This protein binds this small molecule.
Small molecule (SMILES): NC(=O)[C@@H](N)Cc1c[nH]c2ccccc12

Sequence of chain 1.A:
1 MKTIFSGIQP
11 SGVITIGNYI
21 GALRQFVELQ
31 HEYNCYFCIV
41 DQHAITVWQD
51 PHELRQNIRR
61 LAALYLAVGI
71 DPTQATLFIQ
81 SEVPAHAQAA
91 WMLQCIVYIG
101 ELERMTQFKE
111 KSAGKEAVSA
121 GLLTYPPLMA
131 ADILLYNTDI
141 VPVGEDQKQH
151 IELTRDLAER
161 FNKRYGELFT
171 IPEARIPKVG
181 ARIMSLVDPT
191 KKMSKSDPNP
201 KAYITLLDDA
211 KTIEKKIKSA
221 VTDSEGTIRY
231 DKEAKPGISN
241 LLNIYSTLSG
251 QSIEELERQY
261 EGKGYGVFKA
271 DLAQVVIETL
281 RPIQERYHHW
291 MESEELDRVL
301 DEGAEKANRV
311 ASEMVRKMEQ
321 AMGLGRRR

Binding-site contacts:
Ligand atom CE3 contacts residue GLY7 of chain 1.A at 3.5 Å.
Ligand atom NH3 contacts residue MET129 of chain 1.A at 3.3 Å (h-bond).
Ligand atom CD2 contacts residue MET129 of chain 1.A at 3.8 Å (hydrophobic).
Ligand atom CZ3 contacts residue MET129 of chain 1.A at 3.9 Å (hydrophobic).
Ligand atom CH2 contacts residue VAL141 of chain 1.A at 3.9 Å (hydrophobic).
Ligand atom O contacts residue TYR125 of chain 1.A at 2.7 Å (h-bond).
Ligand atom CZ3 contacts residue GLY7 of chain 1.A at 3.5 Å.
Ligand atom CH2 contacts residue SER6 of chain 1.A at 3.8 Å.
Ligand atom CZ2 contacts residue PHE5 of chain 1.A at 3.6 Å (hydrophobic).
Ligand atom O contacts residue GLN147 of chain 1.A at 3.3 Å (h-bond).
Ligand atom C contacts residue GLN147 of chain 1.A at 3.2 Å.
Ligand atom CH2 contacts residue ILE133 of chain 1.A at 3.6 Å (hydrophobic).
Ligand atom C contacts residue TYR125 of chain 1.A at 3.4 Å (hydrophobic).
Ligand atom CA contacts residue GLN147 of chain 1.A at 3.2 Å.
Ligand atom CB contacts residue GLY7 of chain 1.A at 3.4 Å.
Ligand atom CE3 contacts residue MET129 of chain 1.A at 3.7 Å (hydrophobic).
Ligand atom NH3 contacts residue TYR125 of chain 1.A at 2.4 Å (h-bond).
Ligand atom CH2 contacts residue PHE5 of chain 1.A at 3.7 Å (hydrophobic).
Ligand atom CH2 contacts residue GLY7 of chain 1.A at 3.8 Å.
Ligand atom CB contacts residue TYR125 of chain 1.A at 3.7 Å (hydrophobic).
Ligand atom NE1 contacts residue ASP132 of chain 1.A at 3.0 Å (salt-bridge).
Ligand atom CD2 contacts residue GLY7 of chain 1.A at 3.6 Å.
Ligand atom O contacts residue GLN107 of chain 1.A at 3.5 Å (h-bond).
Ligand atom N contacts residue ATP1 of chain 1.D at 2.8 Å (h-bond).
Ligand atom N contacts residue GLN147 of chain 1.A at 3.3 Å.
Ligand atom O contacts residue ATP1 of chain 1.D at 3.1 Å (h-bond).
Ligand atom O contacts residue MG1 of chain 1.C at 3.6 Å.
Ligand atom CG contacts residue GLY7 of chain 1.A at 3.6 Å.
Ligand atom NH3 contacts residue GLN147 of chain 1.A at 3.1 Å (h-bond).
Ligand atom CZ3 contacts residue VAL141 of chain 1.A at 3.7 Å (hydrophobic).
Ligand atom CZ2 contacts residue ILE133 of chain 1.A at 3.8 Å (hydrophobic).
Ligand atom CZ3 contacts residue SER6 of chain 1.A at 3.7 Å.
Ligand atom NE1 contacts residue HIS43 of chain 1.A at 3.9 Å.
Ligand atom CD1 contacts residue VAL40 of chain 1.A at 3.9 Å (hydrophobic).
Ligand atom CD1 contacts residue HIS43 of chain 1.A at 3.6 Å.
Ligand atom CE2 contacts residue MET129 of chain 1.A at 3.9 Å (hydrophobic).
Ligand atom C contacts residue ATP1 of chain 1.D at 3.4 Å.
Ligand atom CD1 contacts residue ASP132 of chain 1.A at 3.9 Å.
Ligand atom O contacts residue GLN9 of chain 1.A at 3.9 Å.
Ligand atom CA contacts residue TYR125 of chain 1.A at 3.2 Å (hydrophobic).